Sequence of chain 1.A:
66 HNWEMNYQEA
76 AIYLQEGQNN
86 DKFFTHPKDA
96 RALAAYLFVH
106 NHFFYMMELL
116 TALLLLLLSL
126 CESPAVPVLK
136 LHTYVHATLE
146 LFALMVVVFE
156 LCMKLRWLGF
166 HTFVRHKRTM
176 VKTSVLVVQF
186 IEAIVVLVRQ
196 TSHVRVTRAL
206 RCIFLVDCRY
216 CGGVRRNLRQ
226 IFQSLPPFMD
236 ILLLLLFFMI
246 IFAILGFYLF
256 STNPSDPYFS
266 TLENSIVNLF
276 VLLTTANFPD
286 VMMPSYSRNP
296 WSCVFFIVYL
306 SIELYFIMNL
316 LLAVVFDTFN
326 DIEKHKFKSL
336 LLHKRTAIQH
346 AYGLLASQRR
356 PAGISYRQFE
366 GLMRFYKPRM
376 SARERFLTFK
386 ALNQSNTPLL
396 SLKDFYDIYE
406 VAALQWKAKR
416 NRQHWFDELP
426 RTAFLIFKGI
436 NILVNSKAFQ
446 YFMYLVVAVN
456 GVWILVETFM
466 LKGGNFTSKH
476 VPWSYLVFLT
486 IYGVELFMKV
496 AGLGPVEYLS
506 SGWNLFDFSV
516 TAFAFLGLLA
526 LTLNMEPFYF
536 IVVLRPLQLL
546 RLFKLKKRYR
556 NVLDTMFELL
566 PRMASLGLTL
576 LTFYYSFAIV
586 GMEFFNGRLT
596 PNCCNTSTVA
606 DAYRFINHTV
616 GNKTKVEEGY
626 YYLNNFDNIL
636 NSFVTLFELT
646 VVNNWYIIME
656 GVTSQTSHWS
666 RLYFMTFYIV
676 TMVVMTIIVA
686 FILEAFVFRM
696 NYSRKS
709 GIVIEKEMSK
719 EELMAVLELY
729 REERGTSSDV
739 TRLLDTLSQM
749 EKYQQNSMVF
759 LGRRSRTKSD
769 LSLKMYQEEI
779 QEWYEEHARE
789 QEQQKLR

Binding-site contacts:
Ligand atom C7 contacts residue ASN600 of chain 1.A at 3.4 Å.
Ligand atom O5 contacts residue ASN600 of chain 1.A at 2.4 Å (h-bond).
Ligand atom C5 contacts residue ASN600 of chain 1.A at 3.7 Å.
Ligand atom N2 contacts residue ASN600 of chain 1.A at 2.9 Å (h-bond).
Ligand atom C2 contacts residue ASN600 of chain 1.A at 2.5 Å.
Ligand atom C8 contacts residue ASN600 of chain 1.A at 3.5 Å.
Ligand atom O7 contacts residue ASN600 of chain 1.A at 4.3 Å.
Ligand atom C1 contacts residue ASN600 of chain 1.A at 1.4 Å.
Ligand atom C4 contacts residue ASN600 of chain 1.A at 4.2 Å.
Ligand atom C3 contacts residue ASN600 of chain 1.A at 3.8 Å.

A protein and the small-molecule ligand that binds it are described below.
Small molecule (SMILES): CC(=O)N[C@H]1[C@H](O[C@H]2[C@H](O)[C@@H](NC(C)=O)CO[C@@H]2CO)O[C@H](CO)[C@@H](O)[C@@H]1O